A protein and the small-molecule ligand that binds it are described below.
Small molecule (SMILES): Nc1ncnc2c1ncn2[C@@H]1O[C@H](CO[P](=O)(O)O[P](=O)(O)NP(=O)(O)O)[C@@H](O)[C@H]1O

Binding-site contacts:
Ligand atom N1 contacts residue ARG362 of chain 1.A at 3.5 Å.
Ligand atom O3G contacts residue GLN172 of chain 1.A at 2.9 Å (h-bond).
Ligand atom O3A contacts residue LYS175 of chain 1.A at 3.3 Å (salt-bridge).
Ligand atom O2G contacts residue MG1 of chain 1.I at 2.1 Å.
Ligand atom O1G contacts residue ARG171 of chain 1.A at 3.3 Å.
Ligand atom O3A contacts residue GLY174 of chain 1.A at 3.0 Å (h-bond).
Ligand atom O2' contacts residue GLN432 of chain 1.A at 2.5 Å (h-bond).
Ligand atom O1B contacts residue THR173 of chain 1.A at 2.9 Å (h-bond).
Ligand atom PB contacts residue LYS175 of chain 1.A at 3.5 Å.
Ligand atom N3 contacts residue GLN432 of chain 1.A at 3.4 Å (h-bond).
Ligand atom C4 contacts residue GLN432 of chain 1.A at 3.0 Å.
Ligand atom PG contacts residue GLN172 of chain 1.A at 3.5 Å.
Ligand atom PA contacts residue SER177 of chain 1.A at 3.5 Å.
Ligand atom N6 contacts residue GLN430 of chain 1.A at 3.1 Å (h-bond).
Ligand atom O2B contacts residue THR176 of chain 1.A at 2.8 Å (h-bond).
Ligand atom C8 contacts residue GLN432 of chain 1.A at 3.4 Å.
Ligand atom C1' contacts residue GLN432 of chain 1.A at 3.4 Å.
Ligand atom C5 contacts residue GLN432 of chain 1.A at 3.4 Å.
Ligand atom O5' contacts residue SER177 of chain 1.A at 3.5 Å (h-bond).
Ligand atom O1B contacts residue GLN172 of chain 1.A at 3.5 Å (h-bond).
Ligand atom O1A contacts residue SER177 of chain 1.A at 2.4 Å (h-bond).
Ligand atom O4' contacts residue PHE357 of chain 1.A at 3.2 Å.
Ligand atom O1B contacts residue LYS175 of chain 1.A at 3.0 Å (salt-bridge).
Ligand atom O2B contacts residue MG1 of chain 1.I at 2.4 Å.
Ligand atom C2' contacts residue GLN432 of chain 1.A at 3.3 Å.
Ligand atom C8 contacts residue SER177 of chain 1.A at 2.9 Å.
Ligand atom N7 contacts residue SER177 of chain 1.A at 3.4 Å.
Ligand atom O2A contacts residue GLN172 of chain 1.A at 3.6 Å (h-bond).
Ligand atom N6 contacts residue PRO363 of chain 1.A at 3.6 Å (h-bond).
Ligand atom N3B contacts residue GLN172 of chain 1.A at 3.1 Å (h-bond).
Ligand atom O1B contacts residue GLY174 of chain 1.A at 3.2 Å (h-bond).
Ligand atom O1G contacts residue GLN172 of chain 1.A at 2.8 Å (h-bond).
Ligand atom N3B contacts residue MG1 of chain 1.I at 3.6 Å.
Ligand atom N9 contacts residue GLN432 of chain 1.A at 3.0 Å (h-bond).
Ligand atom PB contacts residue MG1 of chain 1.I at 3.6 Å.
Ligand atom PG contacts residue MG1 of chain 1.I at 3.3 Å.
Ligand atom N7 contacts residue GLN432 of chain 1.A at 3.7 Å.
Ligand atom O1A contacts residue THR176 of chain 1.A at 3.5 Å (h-bond).
Ligand atom C2 contacts residue ARG362 of chain 1.A at 3.6 Å.
Ligand atom O5' contacts residue GLY174 of chain 1.A at 3.6 Å.

Sequence of chain 1.D:
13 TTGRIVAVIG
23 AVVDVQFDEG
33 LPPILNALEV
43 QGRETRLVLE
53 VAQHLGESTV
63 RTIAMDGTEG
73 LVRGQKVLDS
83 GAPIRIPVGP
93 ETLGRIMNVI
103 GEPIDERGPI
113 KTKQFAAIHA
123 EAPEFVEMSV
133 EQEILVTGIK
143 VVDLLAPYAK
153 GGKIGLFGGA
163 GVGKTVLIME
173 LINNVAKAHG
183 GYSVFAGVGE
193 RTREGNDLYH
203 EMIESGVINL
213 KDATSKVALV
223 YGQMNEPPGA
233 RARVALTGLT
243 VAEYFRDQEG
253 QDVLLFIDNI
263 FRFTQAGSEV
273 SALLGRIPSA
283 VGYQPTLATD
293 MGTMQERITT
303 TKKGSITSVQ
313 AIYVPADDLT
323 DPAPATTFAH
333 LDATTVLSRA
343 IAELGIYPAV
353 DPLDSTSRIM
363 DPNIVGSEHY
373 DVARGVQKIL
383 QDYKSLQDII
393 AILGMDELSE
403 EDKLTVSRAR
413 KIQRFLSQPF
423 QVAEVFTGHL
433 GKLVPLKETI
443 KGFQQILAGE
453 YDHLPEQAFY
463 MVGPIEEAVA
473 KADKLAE

Sequence of chain 1.A:
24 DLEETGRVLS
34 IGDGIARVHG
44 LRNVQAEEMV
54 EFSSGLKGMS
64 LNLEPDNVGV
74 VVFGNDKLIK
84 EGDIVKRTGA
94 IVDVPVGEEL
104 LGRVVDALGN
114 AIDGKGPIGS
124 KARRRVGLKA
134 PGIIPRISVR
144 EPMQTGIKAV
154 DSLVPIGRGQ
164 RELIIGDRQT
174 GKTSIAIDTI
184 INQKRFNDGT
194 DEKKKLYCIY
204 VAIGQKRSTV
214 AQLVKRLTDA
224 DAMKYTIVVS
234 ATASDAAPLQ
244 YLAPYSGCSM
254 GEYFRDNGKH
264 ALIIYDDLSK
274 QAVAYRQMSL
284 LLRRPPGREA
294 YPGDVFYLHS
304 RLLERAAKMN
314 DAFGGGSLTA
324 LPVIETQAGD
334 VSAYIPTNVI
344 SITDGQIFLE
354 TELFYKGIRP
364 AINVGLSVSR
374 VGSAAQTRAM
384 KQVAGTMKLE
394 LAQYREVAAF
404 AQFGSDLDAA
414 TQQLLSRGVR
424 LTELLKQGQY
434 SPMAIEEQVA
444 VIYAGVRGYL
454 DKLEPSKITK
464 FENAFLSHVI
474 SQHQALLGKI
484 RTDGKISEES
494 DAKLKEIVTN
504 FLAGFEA